Sequence of chain 2.A:
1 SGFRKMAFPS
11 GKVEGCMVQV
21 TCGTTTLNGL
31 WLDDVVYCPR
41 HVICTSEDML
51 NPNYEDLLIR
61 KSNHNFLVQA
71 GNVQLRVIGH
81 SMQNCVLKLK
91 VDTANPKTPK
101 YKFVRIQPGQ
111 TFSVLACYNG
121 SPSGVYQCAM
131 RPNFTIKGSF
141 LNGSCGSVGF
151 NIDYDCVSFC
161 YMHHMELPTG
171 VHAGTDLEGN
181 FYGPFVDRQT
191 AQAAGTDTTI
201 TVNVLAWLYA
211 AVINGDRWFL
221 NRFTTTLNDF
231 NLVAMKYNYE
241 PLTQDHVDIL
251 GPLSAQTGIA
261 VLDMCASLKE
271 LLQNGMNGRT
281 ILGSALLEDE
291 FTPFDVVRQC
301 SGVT

Binding-site contacts:
Ligand atom C2 contacts residue HIS163 of chain 2.A at 4.4 Å.
Ligand atom C9 contacts residue ASN142 of chain 2.A at 3.5 Å.
Ligand atom C2 contacts residue SER1 of chain 1.A at 4.1 Å.
Ligand atom C15 contacts residue SER46 of chain 2.A at 3.5 Å.
Ligand atom C3 contacts residue HIS163 of chain 2.A at 3.3 Å.
Ligand atom N contacts residue SER144 of chain 2.A at 3.9 Å.
Ligand atom C1 contacts residue ASN142 of chain 2.A at 4.2 Å.
Ligand atom C3 contacts residue CYS145 of chain 2.A at 3.8 Å (hydrophobic).
Ligand atom N contacts residue GLU166 of chain 2.A at 3.8 Å.
Ligand atom C1 contacts residue GLU166 of chain 2.A at 4.0 Å.
Ligand atom C contacts residue GLU166 of chain 2.A at 4.0 Å.
Ligand atom C2 contacts residue GLU166 of chain 2.A at 3.4 Å.
Ligand atom C3 contacts residue GLU166 of chain 2.A at 4.0 Å.
Ligand atom C8 contacts residue ASN142 of chain 2.A at 4.4 Å.
Ligand atom C2 contacts residue PHE140 of chain 2.A at 3.0 Å (hydrophobic).
Ligand atom C10 contacts residue ASN142 of chain 2.A at 3.2 Å.
Ligand atom C2 contacts residue SER144 of chain 2.A at 4.5 Å.
Ligand atom C contacts residue LEU141 of chain 2.A at 4.1 Å (hydrophobic).
Ligand atom N contacts residue LEU141 of chain 2.A at 4.0 Å.
Ligand atom C1 contacts residue PHE140 of chain 2.A at 3.9 Å (hydrophobic).
Ligand atom C contacts residue SER1 of chain 1.A at 3.9 Å.
Ligand atom C13 contacts residue GLN189 of chain 2.A at 3.5 Å.
Ligand atom N3 contacts residue SER46 of chain 2.A at 3.0 Å (h-bond).
Ligand atom C4 contacts residue CYS145 of chain 2.A at 4.0 Å (hydrophobic).
Ligand atom C contacts residue ASN142 of chain 2.A at 4.0 Å.
Ligand atom C contacts residue PHE140 of chain 2.A at 4.0 Å (hydrophobic).
Ligand atom C1 contacts residue SER1 of chain 1.A at 4.5 Å.
Ligand atom C5 contacts residue GLU166 of chain 2.A at 4.3 Å.
Ligand atom C1 contacts residue LEU141 of chain 2.A at 4.0 Å (hydrophobic).
Ligand atom C3 contacts residue LEU141 of chain 2.A at 4.4 Å (hydrophobic).
Ligand atom C4 contacts residue GLU166 of chain 2.A at 4.2 Å.
Ligand atom C3 contacts residue MET165 of chain 2.A at 4.2 Å (hydrophobic).
Ligand atom C3 contacts residue SER144 of chain 2.A at 4.3 Å.
Ligand atom N contacts residue PHE140 of chain 2.A at 3.5 Å.
Ligand atom C2 contacts residue LEU141 of chain 2.A at 3.8 Å (hydrophobic).
Ligand atom N contacts residue HIS172 of chain 2.A at 4.4 Å.
Ligand atom N contacts residue HIS163 of chain 2.A at 3.1 Å (h-bond).

Sequence of chain 1.A:
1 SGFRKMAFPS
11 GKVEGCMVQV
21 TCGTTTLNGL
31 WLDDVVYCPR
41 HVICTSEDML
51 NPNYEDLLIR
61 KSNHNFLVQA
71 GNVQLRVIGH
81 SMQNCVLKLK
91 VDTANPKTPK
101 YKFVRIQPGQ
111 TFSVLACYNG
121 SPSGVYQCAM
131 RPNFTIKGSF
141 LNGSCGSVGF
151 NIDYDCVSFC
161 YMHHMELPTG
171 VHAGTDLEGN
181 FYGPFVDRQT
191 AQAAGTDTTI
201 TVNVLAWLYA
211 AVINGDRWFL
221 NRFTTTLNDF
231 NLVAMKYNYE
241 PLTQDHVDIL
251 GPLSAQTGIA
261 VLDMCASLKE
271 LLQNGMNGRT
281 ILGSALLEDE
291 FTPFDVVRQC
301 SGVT

A protein and the small-molecule ligand that binds it are described below.
Small molecule (SMILES): Cc1cnccc1N1CCC(C(=O)NC2(C#N)CC2)CC1